Binding-site contacts:
Ligand atom C5 contacts residue ARG166 of chain 1.C at 3.8 Å.
Ligand atom C7 contacts residue PRO218 of chain 1.A at 3.5 Å (hydrophobic).
Ligand atom C5 contacts residue ASN239 of chain 1.C at 3.4 Å.
Ligand atom O6 contacts residue ARG166 of chain 1.C at 3.3 Å (salt-bridge).
Ligand atom C8 contacts residue SER204 of chain 1.C at 3.7 Å.
Ligand atom C2 contacts residue ASN239 of chain 1.C at 2.2 Å.
Ligand atom C8 contacts residue ASP238 of chain 1.C at 3.8 Å.
Ligand atom O7 contacts residue ASN239 of chain 1.C at 4.0 Å.
Ligand atom N2 contacts residue GLY237 of chain 1.C at 4.2 Å.
Ligand atom C6 contacts residue ARG166 of chain 1.C at 3.0 Å.
Ligand atom C4 contacts residue ASN239 of chain 1.C at 3.9 Å.
Ligand atom C6 contacts residue ASN239 of chain 1.C at 4.4 Å.
Ligand atom C1 contacts residue ARG166 of chain 1.C at 4.5 Å.
Ligand atom C8 contacts residue PRO218 of chain 1.A at 3.6 Å (hydrophobic).
Ligand atom O7 contacts residue PRO218 of chain 1.A at 3.0 Å.
Ligand atom C3 contacts residue ASN239 of chain 1.C at 3.6 Å.
Ligand atom C1 contacts residue ASN239 of chain 1.C at 1.4 Å.
Ligand atom C8 contacts residue GLN219 of chain 1.A at 4.4 Å.
Ligand atom C7 contacts residue ASN239 of chain 1.C at 3.6 Å.
Ligand atom O5 contacts residue ASN239 of chain 1.C at 2.0 Å (h-bond).
Ligand atom O5 contacts residue ARG166 of chain 1.C at 3.4 Å (salt-bridge).
Ligand atom N2 contacts residue ASN239 of chain 1.C at 2.9 Å (h-bond).
Ligand atom O7 contacts residue GLN219 of chain 1.A at 4.0 Å.
Ligand atom C8 contacts residue GLY237 of chain 1.C at 4.4 Å.

Sequence of chain 1.C:
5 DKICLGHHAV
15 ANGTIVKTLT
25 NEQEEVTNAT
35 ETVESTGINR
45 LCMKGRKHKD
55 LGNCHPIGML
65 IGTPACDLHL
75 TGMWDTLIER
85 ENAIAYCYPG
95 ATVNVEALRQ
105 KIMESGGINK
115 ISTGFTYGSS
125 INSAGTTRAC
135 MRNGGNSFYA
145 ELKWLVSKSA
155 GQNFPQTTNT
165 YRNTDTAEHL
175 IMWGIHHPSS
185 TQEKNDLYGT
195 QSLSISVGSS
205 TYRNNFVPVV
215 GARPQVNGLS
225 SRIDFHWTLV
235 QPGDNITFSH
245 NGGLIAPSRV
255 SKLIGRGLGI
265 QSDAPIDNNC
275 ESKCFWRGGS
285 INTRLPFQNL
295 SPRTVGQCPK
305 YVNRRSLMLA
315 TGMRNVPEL

The small molecule below binds the protein below.
Small molecule (SMILES): CC(=O)N[C@H]1[C@H](O[C@H]2[C@H](O)[C@@H](NC(C)=O)CO[C@@H]2CO)O[C@H](CO)[C@@H](O[C@@H]2O[C@H](CO[C@H]3O[C@H](CO)[C@@H](O)[C@H](O)[C@@H]3O)[C@@H](O)[C@H](O)[C@@H]2O)[C@@H]1O

Sequence of chain 1.A:
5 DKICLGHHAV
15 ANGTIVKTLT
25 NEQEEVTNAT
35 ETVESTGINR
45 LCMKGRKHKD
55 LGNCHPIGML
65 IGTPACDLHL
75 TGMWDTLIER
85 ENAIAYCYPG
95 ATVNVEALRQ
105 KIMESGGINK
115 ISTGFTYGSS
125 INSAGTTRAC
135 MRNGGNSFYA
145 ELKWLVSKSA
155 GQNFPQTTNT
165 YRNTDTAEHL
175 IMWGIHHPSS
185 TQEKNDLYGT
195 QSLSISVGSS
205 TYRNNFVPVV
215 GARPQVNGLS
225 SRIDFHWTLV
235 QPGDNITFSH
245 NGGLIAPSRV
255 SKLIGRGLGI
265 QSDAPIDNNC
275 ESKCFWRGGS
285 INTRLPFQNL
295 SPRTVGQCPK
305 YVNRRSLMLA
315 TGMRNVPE